Binding-site contacts:
Ligand atom O2 contacts residue LEU177 of chain 1.G at 3.5 Å.
Ligand atom N2 contacts residue ASP182 of chain 1.G at 3.2 Å (salt-bridge).
Ligand atom N2 contacts residue HIS180 of chain 1.G at 4.2 Å.
Ligand atom O1 contacts residue LYS291 of chain 1.G at 4.2 Å.
Ligand atom O2 contacts residue ZN1 of chain 1.U at 4.0 Å.
Ligand atom C2 contacts residue ZN1 of chain 1.U at 2.7 Å.
Ligand atom N2 contacts residue ZN1 of chain 1.U at 2.2 Å.
Ligand atom C6 contacts residue PHE253 of chain 1.G at 4.2 Å (hydrophobic).
Ligand atom C3 contacts residue ASN219 of chain 1.G at 3.4 Å.
Ligand atom C4 contacts residue ALA251 of chain 1.G at 4.4 Å (hydrophobic).
Ligand atom O1 contacts residue ZN1 of chain 1.U at 2.0 Å.
Ligand atom O2 contacts residue LYS161 of chain 1.G at 2.7 Å (salt-bridge).
Ligand atom C4 contacts residue ILE187 of chain 1.G at 3.8 Å (hydrophobic).
Ligand atom C4 contacts residue LEU189 of chain 1.G at 3.9 Å (hydrophobic).
Ligand atom C1 contacts residue ASP182 of chain 1.G at 4.2 Å.
Ligand atom C2 contacts residue LYS161 of chain 1.G at 3.8 Å.
Ligand atom C4 contacts residue ASN219 of chain 1.G at 3.8 Å.
Ligand atom C2 contacts residue PHE253 of chain 1.G at 4.0 Å (hydrophobic).
Ligand atom C3 contacts residue HIS237 of chain 1.G at 3.5 Å.
Ligand atom C2 contacts residue ASP182 of chain 1.G at 4.0 Å.
Ligand atom C5 contacts residue ILE187 of chain 1.G at 4.3 Å (hydrophobic).
Ligand atom O1 contacts residue LYS161 of chain 1.G at 4.3 Å.
Ligand atom C1 contacts residue PHE253 of chain 1.G at 4.0 Å (hydrophobic).
Ligand atom N2 contacts residue HIS237 of chain 1.G at 3.1 Å.
Ligand atom O1 contacts residue ASP182 of chain 1.G at 3.2 Å (salt-bridge).
Ligand atom C6 contacts residue ZN1 of chain 1.U at 4.2 Å.
Ligand atom C3 contacts residue ILE187 of chain 1.G at 4.0 Å (hydrophobic).
Ligand atom O1 contacts residue HIS180 of chain 1.G at 2.6 Å (h-bond).
Ligand atom C3 contacts residue ZN1 of chain 1.U at 3.3 Å.
Ligand atom C3 contacts residue ASP182 of chain 1.G at 3.3 Å.
Ligand atom C5 contacts residue ALA251 of chain 1.G at 3.4 Å (hydrophobic).
Ligand atom C5 contacts residue LEU189 of chain 1.G at 3.9 Å (hydrophobic).
Ligand atom O1 contacts residue HIS237 of chain 1.G at 4.0 Å.
Ligand atom O1 contacts residue LEU177 of chain 1.G at 3.8 Å.
Ligand atom O2 contacts residue PHE253 of chain 1.G at 4.3 Å.
Ligand atom C2 contacts residue HIS180 of chain 1.G at 3.7 Å.
Ligand atom C1 contacts residue HIS237 of chain 1.G at 4.1 Å.
Ligand atom C1 contacts residue ZN1 of chain 1.U at 2.9 Å.
Ligand atom C2 contacts residue LEU177 of chain 1.G at 3.8 Å (hydrophobic).
Ligand atom C6 contacts residue ALA251 of chain 1.G at 3.6 Å (hydrophobic).

A protein and the small-molecule ligand that binds it are described below.
Small molecule (SMILES): O=C(O)c1ccccn1

Sequence of chain 1.G:
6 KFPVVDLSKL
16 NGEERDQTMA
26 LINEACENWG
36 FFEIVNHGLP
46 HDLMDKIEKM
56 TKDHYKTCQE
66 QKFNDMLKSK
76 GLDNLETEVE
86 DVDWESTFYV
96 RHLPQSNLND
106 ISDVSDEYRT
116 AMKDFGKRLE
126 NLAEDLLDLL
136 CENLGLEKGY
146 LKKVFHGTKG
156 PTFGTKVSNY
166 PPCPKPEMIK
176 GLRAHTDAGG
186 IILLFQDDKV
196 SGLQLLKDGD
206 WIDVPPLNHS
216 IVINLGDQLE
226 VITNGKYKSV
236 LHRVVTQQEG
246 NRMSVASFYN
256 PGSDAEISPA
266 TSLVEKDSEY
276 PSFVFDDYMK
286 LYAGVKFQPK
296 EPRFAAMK